Binding-site contacts:
Ligand atom CAA contacts residue TRP67 of chain 1.B at 3.8 Å (hydrophobic).
Ligand atom CAV contacts residue LEU111 of chain 1.D at 3.6 Å (hydrophobic).
Ligand atom CAH contacts residue VAL55 of chain 1.B at 3.9 Å (hydrophobic).
Ligand atom CAW contacts residue LEU111 of chain 1.D at 3.5 Å (hydrophobic).
Ligand atom CBD contacts residue GLY63 of chain 1.B at 3.7 Å.
Ligand atom CAK contacts residue LEU64 of chain 1.B at 3.3 Å (hydrophobic).
Ligand atom CA contacts residue CYS66 of chain 1.B at 3.4 Å (hydrophobic).
Ligand atom CAH contacts residue GLY63 of chain 1.B at 3.8 Å.
Ligand atom CAK contacts residue VAL55 of chain 1.B at 3.7 Å (hydrophobic).
Ligand atom CAO contacts residue GLY63 of chain 1.B at 3.3 Å.
Ligand atom CAV contacts residue TRP80 of chain 1.B at 3.8 Å (hydrophobic).
Ligand atom CAK contacts residue GLY63 of chain 1.B at 3.5 Å.
Ligand atom CB contacts residue ASP71 of chain 1.B at 3.3 Å.
Ligand atom N contacts residue GLU68 of chain 1.B at 3.6 Å (salt-bridge).
Ligand atom CAO contacts residue ARG65 of chain 1.B at 3.8 Å.
Ligand atom CAA contacts residue GLU76 of chain 1.B at 3.8 Å.
Ligand atom CBJ contacts residue GLY63 of chain 1.B at 3.5 Å.
Ligand atom CA contacts residue ARG65 of chain 1.B at 3.3 Å.
Ligand atom OAF contacts residue ARG65 of chain 1.B at 3.2 Å (salt-bridge).
Ligand atom CBH contacts residue ARG65 of chain 1.B at 3.5 Å.
Ligand atom CAQ contacts residue CYS66 of chain 1.B at 3.7 Å (hydrophobic).
Ligand atom C contacts residue ARG65 of chain 1.B at 3.7 Å.
Ligand atom CAJ contacts residue LEU111 of chain 1.D at 3.8 Å (hydrophobic).
Ligand atom CBG contacts residue TRP80 of chain 1.B at 3.7 Å (hydrophobic).
Ligand atom CAK contacts residue ASP54 of chain 1.B at 3.9 Å.
Ligand atom NAY contacts residue ARG65 of chain 1.B at 3.2 Å (salt-bridge).
Ligand atom CAA contacts residue ARG65 of chain 1.B at 3.5 Å.
Ligand atom NAX contacts residue GLY63 of chain 1.B at 2.9 Å (h-bond).
Ligand atom O contacts residue GLU76 of chain 1.B at 3.1 Å (salt-bridge).
Ligand atom O contacts residue TRP80 of chain 1.B at 3.5 Å (h-bond).
Ligand atom N contacts residue ASP71 of chain 1.B at 3.2 Å (salt-bridge).
Ligand atom CA contacts residue ASP71 of chain 1.B at 3.8 Å.
Ligand atom CB contacts residue ARG65 of chain 1.B at 3.9 Å.
Ligand atom CAO contacts residue LEU64 of chain 1.B at 3.4 Å (hydrophobic).
Ligand atom CB contacts residue GLU76 of chain 1.B at 3.7 Å.
Ligand atom CBD contacts residue ARG65 of chain 1.B at 3.7 Å.
Ligand atom OAF contacts residue LEU64 of chain 1.B at 3.7 Å.
Ligand atom CBH contacts residue GLY63 of chain 1.B at 3.9 Å.
Ligand atom N contacts residue CYS66 of chain 1.B at 3.2 Å (h-bond).
Ligand atom CBA contacts residue GLY63 of chain 1.B at 3.7 Å.

Sequence of chain 1.B:
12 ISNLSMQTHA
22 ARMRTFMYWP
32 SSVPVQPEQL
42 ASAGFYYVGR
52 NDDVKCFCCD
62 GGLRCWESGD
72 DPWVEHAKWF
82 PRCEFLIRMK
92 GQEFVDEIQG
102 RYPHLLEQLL

Sequence of chain 1.D:
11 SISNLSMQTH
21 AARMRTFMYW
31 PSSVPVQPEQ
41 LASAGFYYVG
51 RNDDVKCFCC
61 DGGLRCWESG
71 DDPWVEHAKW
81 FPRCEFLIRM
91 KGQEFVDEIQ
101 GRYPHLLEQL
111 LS

A small-molecule ligand and the protein it binds are described below.
Small molecule (SMILES): CC[C@H](N)C(=O)N[C@@H]1C(=O)N2[C@@H](CC[C@@H]1CCN)CC[C@H]2C(=O)NC(c1ccccc1)c1ccccc1